Binding-site contacts:
Ligand atom N2 contacts residue ASP203 of chain 1.D at 2.9 Å (salt-bridge).
Ligand atom O6 contacts residue TRP198 of chain 1.D at 3.6 Å.
Ligand atom O3 contacts residue ASP202 of chain 1.D at 2.6 Å (salt-bridge).
Ligand atom C8 contacts residue GLY200 of chain 1.D at 3.5 Å.
Ligand atom C8 contacts residue ASP203 of chain 1.D at 3.4 Å.
Ligand atom C5 contacts residue TYR173 of chain 1.D at 3.9 Å (hydrophobic).
Ligand atom O3 contacts residue GLY200 of chain 1.D at 2.9 Å (h-bond).
Ligand atom C3 contacts residue ASP203 of chain 1.D at 3.7 Å.
Ligand atom C6 contacts residue PHE164 of chain 1.D at 3.8 Å (hydrophobic).
Ligand atom C10 contacts residue MET110 of chain 1.C at 3.5 Å (hydrophobic).
Ligand atom C9 contacts residue ILE247 of chain 1.D at 3.8 Å (hydrophobic).
Ligand atom O7 contacts residue TRP198 of chain 1.D at 3.6 Å.
Ligand atom C3 contacts residue TYR170 of chain 1.D at 3.8 Å (hydrophobic).
Ligand atom C9 contacts residue PHE244 of chain 1.D at 3.8 Å (hydrophobic).
Ligand atom C6 contacts residue TYR173 of chain 1.D at 3.8 Å (hydrophobic).
Ligand atom O7 contacts residue GLY200 of chain 1.D at 3.7 Å.
Ligand atom O7 contacts residue ARG243 of chain 1.D at 3.0 Å (salt-bridge).
Ligand atom O1 contacts residue PHE31 of chain 1.C at 3.7 Å.
Ligand atom O5 contacts residue PHE31 of chain 1.C at 3.7 Å.
Ligand atom C4 contacts residue TRP198 of chain 1.D at 3.9 Å (hydrophobic).
Ligand atom C1 contacts residue HIS32 of chain 1.C at 3.7 Å.
Ligand atom C3 contacts residue ASP202 of chain 1.D at 3.4 Å.
Ligand atom N2 contacts residue GLY200 of chain 1.D at 3.5 Å (h-bond).
Ligand atom O4 contacts residue ASP202 of chain 1.D at 2.6 Å (salt-bridge).
Ligand atom O3 contacts residue GLY199 of chain 1.D at 3.4 Å.
Ligand atom O7 contacts residue GLY199 of chain 1.D at 3.9 Å.
Ligand atom C10 contacts residue HIS32 of chain 1.C at 3.9 Å.
Ligand atom C1 contacts residue TYR170 of chain 1.D at 3.6 Å (hydrophobic).
Ligand atom O6 contacts residue PHE164 of chain 1.D at 3.9 Å.
Ligand atom C7 contacts residue GLY200 of chain 1.D at 3.3 Å.
Ligand atom C2 contacts residue ASP203 of chain 1.D at 3.8 Å.
Ligand atom C5 contacts residue TYR170 of chain 1.D at 3.9 Å (hydrophobic).
Ligand atom C2 contacts residue TRP198 of chain 1.D at 3.8 Å (hydrophobic).
Ligand atom O1 contacts residue HIS32 of chain 1.C at 3.0 Å.
Ligand atom C8 contacts residue ILE247 of chain 1.D at 4.0 Å (hydrophobic).
Ligand atom C7 contacts residue ARG243 of chain 1.D at 3.9 Å.
Ligand atom O3 contacts residue ASP203 of chain 1.D at 3.9 Å.
Ligand atom O4 contacts residue TYR173 of chain 1.D at 3.4 Å.
Ligand atom C7 contacts residue ASP203 of chain 1.D at 3.7 Å.
Ligand atom C4 contacts residue ASP202 of chain 1.D at 3.5 Å.

Sequence of chain 1.D:
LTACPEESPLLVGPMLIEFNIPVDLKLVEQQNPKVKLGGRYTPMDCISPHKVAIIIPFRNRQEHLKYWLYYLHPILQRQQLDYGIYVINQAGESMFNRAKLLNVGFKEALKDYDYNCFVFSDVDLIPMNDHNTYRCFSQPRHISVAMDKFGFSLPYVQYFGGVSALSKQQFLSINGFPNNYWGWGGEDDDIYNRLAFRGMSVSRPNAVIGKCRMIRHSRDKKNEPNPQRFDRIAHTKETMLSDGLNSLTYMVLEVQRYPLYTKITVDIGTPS

Sequence of chain 1.C:
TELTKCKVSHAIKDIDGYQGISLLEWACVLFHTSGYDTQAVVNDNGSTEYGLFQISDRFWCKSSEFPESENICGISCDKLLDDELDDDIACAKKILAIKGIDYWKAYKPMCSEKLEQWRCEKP

This protein binds this small molecule.
Small molecule (SMILES): CCCC(=O)N[C@@H]1[C@@H](O)[C@H](O)[C@@H](CO)O[C@H]1O